A protein and the small-molecule ligand that binds it are described below.
Small molecule (SMILES): Nc1nc2c(CCCCC(F)(F)P(=O)(O)O)c[nH]c2c(=O)[nH]1

Binding-site contacts:
Ligand atom F2 contacts residue HIS86 of chain 1.A at 3.0 Å.
Ligand atom N2 contacts residue MET219 of chain 1.A at 3.6 Å.
Ligand atom O2P contacts residue ASN115 of chain 1.A at 3.6 Å.
Ligand atom C2 contacts residue GLU201 of chain 1.A at 3.7 Å.
Ligand atom O1P contacts residue ARG84 of chain 1.A at 2.9 Å (salt-bridge).
Ligand atom N7 contacts residue ALA117 of chain 1.A at 3.7 Å.
Ligand atom N2 contacts residue LEU195 of chain 1.A at 3.5 Å.
Ligand atom F1 contacts residue HIS86 of chain 1.A at 3.4 Å.
Ligand atom O3P contacts residue SER220 of chain 1.A at 2.5 Å (h-bond).
Ligand atom N1 contacts residue PHE200 of chain 1.A at 3.6 Å.
Ligand atom C6 contacts residue GLY118 of chain 1.A at 3.7 Å.
Ligand atom O6 contacts residue ASN243 of chain 1.A at 3.0 Å (h-bond).
Ligand atom O6 contacts residue VAL245 of chain 1.A at 3.7 Å.
Ligand atom N7 contacts residue THR242 of chain 1.A at 3.6 Å (h-bond).
Ligand atom C4 contacts residue PHE200 of chain 1.A at 3.7 Å (hydrophobic).
Ligand atom F1 contacts residue TYR88 of chain 1.A at 3.5 Å.
Ligand atom N3 contacts residue MET219 of chain 1.A at 3.6 Å.
Ligand atom O2P contacts residue ALA116 of chain 1.A at 3.1 Å (h-bond).
Ligand atom C10 contacts residue ALA116 of chain 1.A at 3.3 Å (hydrophobic).
Ligand atom O3P contacts residue ASN115 of chain 1.A at 3.0 Å.
Ligand atom C6 contacts residue PHE200 of chain 1.A at 3.5 Å (hydrophobic).
Ligand atom C2 contacts residue VAL217 of chain 1.A at 3.6 Å (hydrophobic).
Ligand atom N2 contacts residue GLU201 of chain 1.A at 2.7 Å (salt-bridge).
Ligand atom C8 contacts residue THR242 of chain 1.A at 3.3 Å.
Ligand atom N3 contacts residue GLY218 of chain 1.A at 3.7 Å.
Ligand atom N2 contacts residue VAL217 of chain 1.A at 3.6 Å.
Ligand atom O3P contacts residue ARG84 of chain 1.A at 3.6 Å.
Ligand atom F1 contacts residue SER33 of chain 1.A at 3.6 Å.
Ligand atom O6 contacts residue GLY118 of chain 1.A at 3.5 Å.
Ligand atom C8 contacts residue ASN243 of chain 1.A at 3.6 Å.
Ligand atom O2P contacts residue SER33 of chain 1.A at 2.7 Å (h-bond).
Ligand atom P contacts residue ARG84 of chain 1.A at 3.7 Å.
Ligand atom C5 contacts residue GLY118 of chain 1.A at 3.3 Å.
Ligand atom N3 contacts residue VAL217 of chain 1.A at 3.5 Å (h-bond).
Ligand atom O1P contacts residue HIS86 of chain 1.A at 2.8 Å (h-bond).
Ligand atom N7 contacts residue GLY118 of chain 1.A at 3.4 Å (h-bond).
Ligand atom N1 contacts residue GLU201 of chain 1.A at 2.8 Å (salt-bridge).
Ligand atom N7 contacts residue ASN243 of chain 1.A at 2.8 Å (h-bond).
Ligand atom C5 contacts residue PHE200 of chain 1.A at 3.5 Å (hydrophobic).
Ligand atom C14 contacts residue HIS86 of chain 1.A at 3.5 Å.

Sequence of chain 1.A:
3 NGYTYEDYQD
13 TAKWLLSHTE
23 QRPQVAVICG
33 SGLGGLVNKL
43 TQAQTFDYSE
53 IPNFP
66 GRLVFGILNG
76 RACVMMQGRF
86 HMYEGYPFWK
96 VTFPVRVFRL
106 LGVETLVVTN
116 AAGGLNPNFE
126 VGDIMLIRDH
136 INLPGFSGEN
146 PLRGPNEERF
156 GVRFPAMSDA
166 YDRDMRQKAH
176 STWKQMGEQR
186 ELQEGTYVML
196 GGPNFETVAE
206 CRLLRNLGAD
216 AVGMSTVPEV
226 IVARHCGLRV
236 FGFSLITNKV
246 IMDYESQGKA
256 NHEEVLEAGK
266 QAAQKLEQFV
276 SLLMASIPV

Sequence of chain 1.B:
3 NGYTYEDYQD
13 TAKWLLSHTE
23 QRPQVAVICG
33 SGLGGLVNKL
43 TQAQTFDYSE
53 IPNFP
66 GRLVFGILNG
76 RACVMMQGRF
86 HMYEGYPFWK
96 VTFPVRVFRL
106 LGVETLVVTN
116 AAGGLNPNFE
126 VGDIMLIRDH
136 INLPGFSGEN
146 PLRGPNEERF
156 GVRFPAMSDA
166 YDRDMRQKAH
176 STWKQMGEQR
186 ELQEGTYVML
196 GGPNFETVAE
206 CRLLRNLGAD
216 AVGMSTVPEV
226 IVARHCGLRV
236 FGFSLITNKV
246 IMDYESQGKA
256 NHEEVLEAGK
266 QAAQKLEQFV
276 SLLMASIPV